A small-molecule ligand and the protein it binds are described below.
Small molecule (SMILES): CC(=O)N[C@@H]1[C@@H](O)[C@H](O)[C@@H](CO)O[C@H]1O

Binding-site contacts:
Ligand atom C1 contacts residue ASN156 of chain 11.A at 1.4 Å.
Ligand atom C8 contacts residue ASN166 of chain 11.A at 4.0 Å.
Ligand atom C7 contacts residue ASN156 of chain 11.A at 3.5 Å.
Ligand atom C3 contacts residue ASN156 of chain 11.A at 3.8 Å.
Ligand atom O7 contacts residue ASN156 of chain 11.A at 3.7 Å.
Ligand atom N2 contacts residue ASN156 of chain 11.A at 2.9 Å (h-bond).
Ligand atom C4 contacts residue ASN156 of chain 11.A at 4.2 Å.
Ligand atom O5 contacts residue ASN156 of chain 11.A at 2.3 Å (h-bond).
Ligand atom C5 contacts residue ASN156 of chain 11.A at 3.6 Å.
Ligand atom C2 contacts residue ASN156 of chain 11.A at 2.4 Å.

Sequence of chain 11.A:
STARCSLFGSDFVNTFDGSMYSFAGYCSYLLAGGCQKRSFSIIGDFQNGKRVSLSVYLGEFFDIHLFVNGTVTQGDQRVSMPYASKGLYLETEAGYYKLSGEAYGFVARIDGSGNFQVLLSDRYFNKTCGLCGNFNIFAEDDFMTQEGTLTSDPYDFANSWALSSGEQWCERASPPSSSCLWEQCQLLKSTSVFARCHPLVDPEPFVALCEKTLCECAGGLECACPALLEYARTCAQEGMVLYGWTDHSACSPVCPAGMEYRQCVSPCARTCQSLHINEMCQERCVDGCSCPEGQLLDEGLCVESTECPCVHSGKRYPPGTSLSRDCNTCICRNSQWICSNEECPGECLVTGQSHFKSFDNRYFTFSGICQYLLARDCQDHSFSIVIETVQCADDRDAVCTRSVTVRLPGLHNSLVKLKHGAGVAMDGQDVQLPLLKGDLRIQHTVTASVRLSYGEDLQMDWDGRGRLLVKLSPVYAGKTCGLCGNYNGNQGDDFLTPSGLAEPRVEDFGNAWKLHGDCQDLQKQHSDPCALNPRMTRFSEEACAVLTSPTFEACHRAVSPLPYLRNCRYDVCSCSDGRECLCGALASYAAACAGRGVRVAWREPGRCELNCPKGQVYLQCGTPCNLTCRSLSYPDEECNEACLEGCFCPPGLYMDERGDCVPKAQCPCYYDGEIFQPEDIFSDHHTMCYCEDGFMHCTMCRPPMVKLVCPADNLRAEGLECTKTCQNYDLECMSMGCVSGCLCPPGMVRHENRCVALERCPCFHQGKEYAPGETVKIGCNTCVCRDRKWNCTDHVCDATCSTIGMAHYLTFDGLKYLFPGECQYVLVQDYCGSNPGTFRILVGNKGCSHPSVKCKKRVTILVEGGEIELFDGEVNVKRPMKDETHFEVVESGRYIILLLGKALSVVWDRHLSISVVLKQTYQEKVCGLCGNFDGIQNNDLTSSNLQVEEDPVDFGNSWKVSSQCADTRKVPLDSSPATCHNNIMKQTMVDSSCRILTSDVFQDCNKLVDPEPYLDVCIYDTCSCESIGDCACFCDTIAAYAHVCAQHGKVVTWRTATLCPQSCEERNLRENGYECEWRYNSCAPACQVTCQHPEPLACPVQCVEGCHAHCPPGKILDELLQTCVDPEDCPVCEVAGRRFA